This small molecule binds to this protein.
Small molecule (SMILES): CCNc1ccc(C)nn1

Binding-site contacts:
Ligand atom C contacts residue GLU223 of chain 1.A at 3.3 Å.
Ligand atom N2 contacts residue ASP228 of chain 1.A at 3.4 Å (salt-bridge).
Ligand atom N2 contacts residue ASP230 of chain 1.A at 3.4 Å (salt-bridge).
Ligand atom N contacts residue ASP228 of chain 1.A at 3.9 Å.
Ligand atom C6 contacts residue ASP228 of chain 1.A at 4.3 Å.
Ligand atom C5 contacts residue ASP230 of chain 1.A at 3.8 Å.
Ligand atom N contacts residue GLU223 of chain 1.A at 4.4 Å.
Ligand atom N1 contacts residue ASP228 of chain 1.A at 3.4 Å (salt-bridge).
Ligand atom C3 contacts residue ASP228 of chain 1.A at 3.1 Å.
Ligand atom C4 contacts residue ASP228 of chain 1.A at 3.3 Å.
Ligand atom C2 contacts residue ASP228 of chain 1.A at 3.2 Å.
Ligand atom C5 contacts residue ASP228 of chain 1.A at 3.5 Å.
Ligand atom N1 contacts residue ASP230 of chain 1.A at 2.8 Å (salt-bridge).
Ligand atom N contacts residue ASP231 of chain 1.A at 4.0 Å.
Ligand atom C6 contacts residue ASP230 of chain 1.A at 4.0 Å.
Ligand atom C1 contacts residue GLU223 of chain 1.A at 4.4 Å.

Sequence of chain 1.A:
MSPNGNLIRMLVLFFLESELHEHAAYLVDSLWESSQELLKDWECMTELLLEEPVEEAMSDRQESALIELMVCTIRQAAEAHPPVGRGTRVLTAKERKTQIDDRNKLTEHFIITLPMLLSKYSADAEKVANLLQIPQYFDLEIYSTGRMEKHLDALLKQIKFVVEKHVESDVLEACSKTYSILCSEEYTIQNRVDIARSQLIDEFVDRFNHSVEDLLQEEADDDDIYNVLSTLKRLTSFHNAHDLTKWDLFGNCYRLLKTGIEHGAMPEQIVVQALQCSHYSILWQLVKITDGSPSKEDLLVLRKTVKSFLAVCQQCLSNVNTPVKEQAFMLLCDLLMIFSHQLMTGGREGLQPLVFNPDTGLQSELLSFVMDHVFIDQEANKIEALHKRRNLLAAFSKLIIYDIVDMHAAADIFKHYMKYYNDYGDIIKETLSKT